Binding-site contacts:
Ligand atom C5' contacts residue SER17 of chain 3.C at 4.1 Å.
Ligand atom O5' contacts residue SER155 of chain 2.FA at 3.8 Å.
Ligand atom OP1 contacts residue SER17 of chain 3.C at 2.8 Å.
Ligand atom P contacts residue SER17 of chain 3.C at 3.5 Å.
Ligand atom O2' contacts residue VAL38 of chain 2.FA at 2.9 Å (h-bond).
Ligand atom C5' contacts residue ARG79 of chain 2.FA at 4.0 Å.
Ligand atom OP1 contacts residue THR36 of chain 3.EA at 3.3 Å (h-bond).
Ligand atom O3' contacts residue SER155 of chain 2.FA at 3.8 Å.
Ligand atom O2' contacts residue SER17 of chain 3.C at 3.3 Å.
Ligand atom O2' contacts residue ARG39 of chain 2.FA at 3.9 Å.
Ligand atom C4' contacts residue SER77 of chain 2.FA at 3.1 Å.
Ligand atom O3' contacts residue SER77 of chain 2.FA at 3.2 Å (h-bond).
Ligand atom OP1 contacts residue ARG79 of chain 2.FA at 2.2 Å (salt-bridge).
Ligand atom C5' contacts residue THR36 of chain 3.EA at 4.1 Å.
Ligand atom C4' contacts residue SER155 of chain 2.FA at 3.2 Å.
Ligand atom C1' contacts residue VAL38 of chain 2.FA at 4.0 Å (hydrophobic).
Ligand atom C4' contacts residue ALA40 of chain 2.FA at 3.8 Å (hydrophobic).
Ligand atom C2' contacts residue SER77 of chain 2.FA at 4.0 Å.
Ligand atom C2' contacts residue VAL38 of chain 2.FA at 3.9 Å (hydrophobic).
Ligand atom O3' contacts residue SER17 of chain 3.C at 3.0 Å.
Ligand atom O3' contacts residue ILE23 of chain 3.EA at 3.4 Å.
Ligand atom C5' contacts residue VAL19 of chain 3.C at 4.2 Å (hydrophobic).
Ligand atom O3' contacts residue THR36 of chain 3.EA at 3.6 Å (h-bond).
Ligand atom P contacts residue THR36 of chain 3.EA at 4.0 Å.
Ligand atom O2' contacts residue SER77 of chain 2.FA at 3.3 Å (h-bond).
Ligand atom C3' contacts residue SER17 of chain 3.C at 3.8 Å.
Ligand atom O2 contacts residue VAL38 of chain 2.FA at 3.9 Å.
Ligand atom C2' contacts residue SER155 of chain 2.FA at 4.2 Å.
Ligand atom O3' contacts residue ALA40 of chain 2.FA at 3.9 Å.
Ligand atom O4' contacts residue SER155 of chain 2.FA at 3.7 Å.
Ligand atom O2' contacts residue SER155 of chain 2.FA at 3.1 Å (h-bond).
Ligand atom P contacts residue ARG79 of chain 2.FA at 3.6 Å.
Ligand atom OP1 contacts residue THR21 of chain 3.C at 3.4 Å.
Ligand atom C4' contacts residue SER17 of chain 3.C at 3.4 Å.
Ligand atom C2' contacts residue SER17 of chain 3.C at 4.2 Å.
Ligand atom O2' contacts residue ASN18 of chain 3.C at 3.9 Å.
Ligand atom C3' contacts residue SER77 of chain 2.FA at 3.5 Å.
Ligand atom O4' contacts residue SER77 of chain 2.FA at 4.0 Å.
Ligand atom C5' contacts residue SER77 of chain 2.FA at 3.9 Å.
Ligand atom C5' contacts residue SER155 of chain 2.FA at 2.7 Å.

Sequence of chain 2.FA:
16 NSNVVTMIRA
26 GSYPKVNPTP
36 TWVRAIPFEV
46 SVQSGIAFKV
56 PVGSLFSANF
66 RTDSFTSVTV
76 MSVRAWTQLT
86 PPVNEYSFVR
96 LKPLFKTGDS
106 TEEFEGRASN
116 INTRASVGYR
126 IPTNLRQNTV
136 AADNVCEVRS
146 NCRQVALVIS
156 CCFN

A protein and the small-molecule ligand that binds it are described below.
Small molecule (SMILES): O=c1ccn([C@@H]2O[C@H](CO[P](=O)(O)O[C@H]3[C@@H](O)[C@H](n4ccc(=O)[nH]c4=O)O[C@@H]3CO[P](=O)(O)O[C@H]3[C@@H](O)[C@H](n4ccc(=O)[nH]c4=O)O[C@@H]3CO[P](=O)(O)O[C@H]3[C@@H](O)[C@H](n4ccc(=O)[nH]c4=O)O[C@@H]3CO[P](=O)(O)O[C@H]3[C@@H](O)[C@H](n4ccc(=O)[nH]c4=O)O[C@@H]3CO[P](=O)(O)O[C@H]3[C@@H](O)[C@H](n4ccc(=O)[nH]c4=O)O[C@@H]3COP(=O)=O)[C@@H](O)[C@H]2O)c(=O)[nH]1

Sequence of chain 3.C:
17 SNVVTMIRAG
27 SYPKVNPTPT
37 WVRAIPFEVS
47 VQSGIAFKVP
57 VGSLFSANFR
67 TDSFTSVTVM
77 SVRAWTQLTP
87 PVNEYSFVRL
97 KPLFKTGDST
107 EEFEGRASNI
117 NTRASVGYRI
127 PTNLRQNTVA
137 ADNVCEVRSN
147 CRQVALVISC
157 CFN

Sequence of chain 3.EA:
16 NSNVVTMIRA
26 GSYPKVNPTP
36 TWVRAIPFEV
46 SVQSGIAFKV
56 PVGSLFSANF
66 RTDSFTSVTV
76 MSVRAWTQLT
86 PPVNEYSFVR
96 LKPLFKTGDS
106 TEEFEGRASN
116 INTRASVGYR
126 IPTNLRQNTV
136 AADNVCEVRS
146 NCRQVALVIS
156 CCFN